The protein below binds the small molecule below.
Small molecule (SMILES): CSc1ccc2c(c1)N(CC[C@@H]1CCCCN1C)c1ccccc1S2

Sequence of chain 2.A:
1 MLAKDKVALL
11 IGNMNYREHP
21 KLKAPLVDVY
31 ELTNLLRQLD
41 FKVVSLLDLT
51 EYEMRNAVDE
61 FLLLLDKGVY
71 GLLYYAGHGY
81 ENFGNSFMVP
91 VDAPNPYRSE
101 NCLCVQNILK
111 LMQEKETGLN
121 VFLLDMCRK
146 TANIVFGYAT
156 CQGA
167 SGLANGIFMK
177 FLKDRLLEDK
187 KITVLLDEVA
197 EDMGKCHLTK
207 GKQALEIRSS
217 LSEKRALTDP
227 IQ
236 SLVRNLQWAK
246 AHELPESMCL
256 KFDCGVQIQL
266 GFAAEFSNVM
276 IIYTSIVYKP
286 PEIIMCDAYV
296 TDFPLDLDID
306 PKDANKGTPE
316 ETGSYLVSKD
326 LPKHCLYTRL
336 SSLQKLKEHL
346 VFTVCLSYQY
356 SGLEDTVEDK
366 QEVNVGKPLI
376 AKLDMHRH

Binding-site contacts:
Ligand atom CAI contacts residue ALA57 of chain 2.A at 3.3 Å (hydrophobic).
Ligand atom CAK contacts residue LEU64 of chain 2.A at 3.5 Å (hydrophobic).
Ligand atom CAD contacts residue GLU60 of chain 2.A at 3.5 Å.
Ligand atom CAD contacts residue MET380 of chain 2.A at 3.6 Å (hydrophobic).
Ligand atom CAJ contacts residue ALA8 of chain 2.A at 3.8 Å (hydrophobic).
Ligand atom CAM contacts residue ARG239 of chain 2.A at 3.7 Å.
Ligand atom CAC contacts residue GLU60 of chain 2.A at 3.6 Å.
Ligand atom SAX contacts residue VAL7 of chain 2.A at 3.8 Å.
Ligand atom CAH contacts residue LEU378 of chain 2.A at 3.7 Å (hydrophobic).
Ligand atom CAB contacts residue ARG239 of chain 2.A at 3.3 Å.
Ligand atom NAW contacts residue VAL44 of chain 2.A at 3.7 Å.
Ligand atom SAX contacts residue LYS42 of chain 2.A at 3.4 Å.
Ligand atom CAM contacts residue GLU60 of chain 2.A at 3.4 Å.
Ligand atom NAV contacts residue GLU60 of chain 2.A at 2.8 Å (salt-bridge).
Ligand atom CAF contacts residue GLU60 of chain 2.A at 3.4 Å.
Ligand atom CAK contacts residue ALA8 of chain 2.A at 3.3 Å (hydrophobic).
Ligand atom CAA contacts residue GLU60 of chain 2.A at 3.1 Å.
Ligand atom CAK contacts residue VAL44 of chain 2.A at 3.8 Å (hydrophobic).
Ligand atom CAQ contacts residue LEU64 of chain 2.A at 3.8 Å (hydrophobic).
Ligand atom CAD contacts residue ALA57 of chain 2.A at 3.5 Å (hydrophobic).
Ligand atom SAY contacts residue LEU9 of chain 2.A at 3.9 Å.
Ligand atom CAB contacts residue TRP243 of chain 2.A at 3.7 Å (hydrophobic).
Ligand atom CAS contacts residue LEU64 of chain 2.A at 3.9 Å (hydrophobic).
Ligand atom CAP contacts residue GLU60 of chain 2.A at 3.4 Å.
Ligand atom CAJ contacts residue VAL7 of chain 2.A at 3.7 Å (hydrophobic).
Ligand atom CAS contacts residue VAL44 of chain 2.A at 3.3 Å (hydrophobic).
Ligand atom SAX contacts residue TRP243 of chain 2.A at 3.6 Å.
Ligand atom CAC contacts residue LEU378 of chain 2.A at 3.9 Å (hydrophobic).
Ligand atom CAJ contacts residue LEU64 of chain 2.A at 3.6 Å (hydrophobic).
Ligand atom CAP contacts residue ARG239 of chain 2.A at 3.8 Å.
Ligand atom CAU contacts residue VAL44 of chain 2.A at 3.4 Å (hydrophobic).
Ligand atom CAJ contacts residue LYS42 of chain 2.A at 2.9 Å.
Ligand atom CAI contacts residue GLU60 of chain 2.A at 3.7 Å.
Ligand atom CAO contacts residue VAL44 of chain 2.A at 3.7 Å (hydrophobic).
Ligand atom CAG contacts residue GLU60 of chain 2.A at 3.4 Å.
Ligand atom CAU contacts residue LEU64 of chain 2.A at 3.6 Å (hydrophobic).
Ligand atom CAA contacts residue LEU64 of chain 2.A at 3.7 Å (hydrophobic).
Ligand atom CAE contacts residue GLU60 of chain 2.A at 3.8 Å.
Ligand atom CAL contacts residue GLU60 of chain 2.A at 3.6 Å.
Ligand atom CAQ contacts residue LYS42 of chain 2.A at 3.5 Å.